Sequence of chain 1.A:
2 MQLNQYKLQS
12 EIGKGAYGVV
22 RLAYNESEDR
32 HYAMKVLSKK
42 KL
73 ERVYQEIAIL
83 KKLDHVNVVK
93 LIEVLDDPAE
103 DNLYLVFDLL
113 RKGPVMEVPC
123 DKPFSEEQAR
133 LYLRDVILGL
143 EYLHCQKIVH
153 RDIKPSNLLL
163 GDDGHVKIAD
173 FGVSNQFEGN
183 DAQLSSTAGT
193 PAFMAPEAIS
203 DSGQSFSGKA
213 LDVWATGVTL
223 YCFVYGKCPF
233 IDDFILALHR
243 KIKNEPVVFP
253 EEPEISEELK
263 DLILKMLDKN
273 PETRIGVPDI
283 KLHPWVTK

A protein and the small-molecule ligand that binds it are described below.
Small molecule (SMILES): CCS(=O)(=O)Nc1ccc2c(c1)C(/C(=N/c1ccc(CN3CCCCC3)cc1)c1ccccc1)C(=O)N2

Binding-site contacts:
Ligand atom CBG contacts residue PHE109 of chain 1.A at 3.4 Å (hydrophobic).
Ligand atom CAE contacts residue ARG113 of chain 1.A at 3.8 Å.
Ligand atom CAC contacts residue GLY14 of chain 1.A at 3.8 Å.
Ligand atom NBI contacts residue ALA34 of chain 1.A at 3.4 Å.
Ligand atom NBI contacts residue LEU112 of chain 1.A at 4.0 Å.
Ligand atom OBK contacts residue LEU112 of chain 1.A at 2.8 Å (h-bond).
Ligand atom CAB contacts residue PRO116 of chain 1.A at 3.9 Å (hydrophobic).
Ligand atom CAE contacts residue LEU112 of chain 1.A at 3.4 Å (hydrophobic).
Ligand atom OBK contacts residue ALA34 of chain 1.A at 3.9 Å.
Ligand atom OAU contacts residue ASP172 of chain 1.A at 3.3 Å.
Ligand atom CAE contacts residue GLY115 of chain 1.A at 3.6 Å.
Ligand atom CAM contacts residue VAL21 of chain 1.A at 3.8 Å (hydrophobic).
Ligand atom CBJ contacts residue ASP110 of chain 1.A at 3.9 Å.
Ligand atom SAY contacts residue LYS36 of chain 1.A at 3.9 Å.
Ligand atom CAQ contacts residue ILE13 of chain 1.A at 3.8 Å (hydrophobic).
Ligand atom CAS contacts residue ILE13 of chain 1.A at 3.5 Å (hydrophobic).
Ligand atom CBH contacts residue LEU161 of chain 1.A at 3.5 Å (hydrophobic).
Ligand atom CBF contacts residue PHE109 of chain 1.A at 3.7 Å (hydrophobic).
Ligand atom CBJ contacts residue ALA34 of chain 1.A at 3.6 Å (hydrophobic).
Ligand atom CAF contacts residue ARG113 of chain 1.A at 3.4 Å.
Ligand atom NAP contacts residue ILE13 of chain 1.A at 3.7 Å.
Ligand atom OBK contacts residue LEU111 of chain 1.A at 3.5 Å.
Ligand atom CBG contacts residue LEU161 of chain 1.A at 3.9 Å (hydrophobic).
Ligand atom NBI contacts residue LEU161 of chain 1.A at 3.8 Å.
Ligand atom CAR contacts residue ILE13 of chain 1.A at 3.6 Å (hydrophobic).
Ligand atom CAC contacts residue VAL21 of chain 1.A at 3.7 Å (hydrophobic).
Ligand atom CAQ contacts residue GLY115 of chain 1.A at 3.9 Å.
Ligand atom OBE contacts residue VAL21 of chain 1.A at 3.5 Å.
Ligand atom NAP contacts residue LEU112 of chain 1.A at 3.7 Å.
Ligand atom CBJ contacts residue LEU112 of chain 1.A at 3.7 Å (hydrophobic).
Ligand atom NBI contacts residue ASP110 of chain 1.A at 3.0 Å (salt-bridge).
Ligand atom OAU contacts residue LYS36 of chain 1.A at 2.8 Å (salt-bridge).
Ligand atom CAO contacts residue ILE13 of chain 1.A at 3.9 Å (hydrophobic).
Ligand atom CBH contacts residue ASP110 of chain 1.A at 3.8 Å.
Ligand atom CBG contacts residue VAL91 of chain 1.A at 3.6 Å (hydrophobic).
Ligand atom CBC contacts residue LEU161 of chain 1.A at 3.6 Å (hydrophobic).
Ligand atom CAD contacts residue LEU161 of chain 1.A at 3.8 Å (hydrophobic).
Ligand atom CAT contacts residue ASN159 of chain 1.A at 3.5 Å.
Ligand atom OBE contacts residue TYR18 of chain 1.A at 3.7 Å.
Ligand atom CBH contacts residue ALA34 of chain 1.A at 3.8 Å (hydrophobic).